Sequence of chain 1.B:
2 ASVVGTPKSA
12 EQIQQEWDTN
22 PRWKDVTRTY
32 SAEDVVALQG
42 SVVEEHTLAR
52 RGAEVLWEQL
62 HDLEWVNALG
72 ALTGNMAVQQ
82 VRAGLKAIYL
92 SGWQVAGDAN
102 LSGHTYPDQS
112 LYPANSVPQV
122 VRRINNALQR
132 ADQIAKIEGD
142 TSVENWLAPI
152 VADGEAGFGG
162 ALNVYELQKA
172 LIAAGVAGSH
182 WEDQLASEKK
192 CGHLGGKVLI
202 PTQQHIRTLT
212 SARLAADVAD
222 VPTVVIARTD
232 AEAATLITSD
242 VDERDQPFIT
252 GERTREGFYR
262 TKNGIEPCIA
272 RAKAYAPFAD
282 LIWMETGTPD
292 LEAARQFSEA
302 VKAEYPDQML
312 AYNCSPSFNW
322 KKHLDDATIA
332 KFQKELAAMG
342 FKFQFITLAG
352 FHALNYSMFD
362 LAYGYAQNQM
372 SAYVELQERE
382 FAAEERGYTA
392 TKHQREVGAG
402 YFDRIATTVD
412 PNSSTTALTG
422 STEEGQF

The small molecule below binds the protein below.
Small molecule (SMILES): CC(=O)C(=O)O

Sequence of chain 1.A:
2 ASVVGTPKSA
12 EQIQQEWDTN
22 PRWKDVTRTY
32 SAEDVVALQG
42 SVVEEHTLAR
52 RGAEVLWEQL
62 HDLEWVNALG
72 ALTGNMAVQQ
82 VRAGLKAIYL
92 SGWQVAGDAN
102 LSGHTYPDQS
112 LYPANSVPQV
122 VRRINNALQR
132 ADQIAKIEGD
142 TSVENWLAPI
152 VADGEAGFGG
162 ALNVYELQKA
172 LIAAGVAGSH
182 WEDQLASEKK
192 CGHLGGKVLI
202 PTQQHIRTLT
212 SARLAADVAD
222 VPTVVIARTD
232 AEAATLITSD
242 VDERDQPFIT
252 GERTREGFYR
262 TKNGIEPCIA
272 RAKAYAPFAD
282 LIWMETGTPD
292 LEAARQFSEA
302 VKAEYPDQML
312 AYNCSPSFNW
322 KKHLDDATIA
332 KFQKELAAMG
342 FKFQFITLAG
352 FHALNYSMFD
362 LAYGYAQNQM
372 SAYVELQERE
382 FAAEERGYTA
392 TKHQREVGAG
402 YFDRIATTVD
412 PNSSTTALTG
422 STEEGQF

Binding-site contacts:
Ligand atom CA contacts residue SER318 of chain 1.A at 3.6 Å.
Ligand atom CB contacts residue TRP94 of chain 1.A at 3.4 Å (hydrophobic).
Ligand atom CB contacts residue CYS192 of chain 1.A at 1.8 Å (hydrophobic).
Ligand atom O contacts residue LEU349 of chain 1.A at 4.5 Å.
Ligand atom O contacts residue SER316 of chain 1.A at 2.9 Å (h-bond).
Ligand atom O3 contacts residue CYS192 of chain 1.A at 2.8 Å (h-bond).
Ligand atom CA contacts residue SER316 of chain 1.A at 4.0 Å.
Ligand atom CA contacts residue TRP94 of chain 1.A at 4.5 Å (hydrophobic).
Ligand atom C contacts residue CYS192 of chain 1.A at 4.0 Å (hydrophobic).
Ligand atom O3 contacts residue GLN395 of chain 1.B at 4.5 Å.
Ligand atom CA contacts residue GLY193 of chain 1.A at 4.4 Å.
Ligand atom OXT contacts residue ASN314 of chain 1.A at 4.2 Å.
Ligand atom CB contacts residue GLY193 of chain 1.A at 3.9 Å.
Ligand atom CB contacts residue SER318 of chain 1.A at 4.4 Å.
Ligand atom O contacts residue THR348 of chain 1.A at 2.6 Å (h-bond).
Ligand atom C contacts residue ASN314 of chain 1.A at 3.8 Å.
Ligand atom O3 contacts residue SER316 of chain 1.A at 3.3 Å (h-bond).
Ligand atom CB contacts residue ASP109 of chain 1.A at 3.6 Å.
Ligand atom C contacts residue LEU349 of chain 1.A at 4.4 Å (hydrophobic).
Ligand atom CA contacts residue CYS192 of chain 1.A at 2.6 Å (hydrophobic).
Ligand atom C contacts residue SER318 of chain 1.A at 4.5 Å.
Ligand atom O3 contacts residue HIS194 of chain 1.A at 2.5 Å (h-bond).
Ligand atom C contacts residue THR348 of chain 1.A at 3.3 Å.
Ligand atom O3 contacts residue SER318 of chain 1.A at 2.7 Å (h-bond).
Ligand atom O contacts residue SER318 of chain 1.A at 4.3 Å.
Ligand atom CA contacts residue HIS194 of chain 1.A at 3.5 Å.
Ligand atom OXT contacts residue TRP94 of chain 1.A at 4.4 Å.
Ligand atom OXT contacts residue THR348 of chain 1.A at 3.5 Å (h-bond).
Ligand atom CB contacts residue GLN395 of chain 1.B at 4.5 Å.
Ligand atom C contacts residue HIS194 of chain 1.A at 4.2 Å.
Ligand atom CB contacts residue HIS194 of chain 1.A at 4.5 Å.
Ligand atom O contacts residue ASN314 of chain 1.A at 3.1 Å (h-bond).
Ligand atom C contacts residue SER316 of chain 1.A at 3.9 Å.
Ligand atom O contacts residue HIS194 of chain 1.A at 3.9 Å.
Ligand atom OXT contacts residue LEU349 of chain 1.A at 4.2 Å.